This protein binds this small molecule.
Small molecule (SMILES): C/C=C(\C)CC/C=C(\C)CCC=C(C)C

Sequence of chain 1.A:
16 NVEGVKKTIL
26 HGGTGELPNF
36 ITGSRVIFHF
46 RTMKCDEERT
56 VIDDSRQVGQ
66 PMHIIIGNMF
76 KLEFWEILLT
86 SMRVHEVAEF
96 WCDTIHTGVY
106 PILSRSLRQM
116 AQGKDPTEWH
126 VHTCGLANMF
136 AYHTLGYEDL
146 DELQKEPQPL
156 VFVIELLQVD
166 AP

Binding-site contacts:
Ligand atom C7 contacts residue TRP80 of chain 1.A at 4.0 Å (hydrophobic).
Ligand atom C9 contacts residue LEU108 of chain 1.A at 3.4 Å (hydrophobic).
Ligand atom C5 contacts residue TRP124 of chain 2.A at 4.0 Å (hydrophobic).
Ligand atom C15 contacts residue THR47 of chain 1.A at 3.8 Å.
Ligand atom C6 contacts residue ILE69 of chain 1.A at 3.8 Å (hydrophobic).
Ligand atom C13 contacts residue PHE45 of chain 1.A at 4.4 Å (hydrophobic).
Ligand atom C12 contacts residue PHE43 of chain 1.A at 4.4 Å (hydrophobic).
Ligand atom C9 contacts residue TRP80 of chain 1.A at 4.2 Å (hydrophobic).
Ligand atom C1 contacts residue ILE69 of chain 1.A at 4.3 Å (hydrophobic).
Ligand atom C10 contacts residue LEU112 of chain 1.A at 3.5 Å (hydrophobic).
Ligand atom C5 contacts residue TRP80 of chain 1.A at 4.0 Å (hydrophobic).
Ligand atom C7 contacts residue ILE69 of chain 1.A at 4.1 Å (hydrophobic).
Ligand atom C10 contacts residue ILE69 of chain 1.A at 3.9 Å (hydrophobic).
Ligand atom C8 contacts residue ILE69 of chain 1.A at 4.1 Å (hydrophobic).
Ligand atom C15 contacts residue PHE45 of chain 1.A at 3.3 Å (hydrophobic).
Ligand atom C8 contacts residue LEU108 of chain 1.A at 4.1 Å (hydrophobic).
Ligand atom C11 contacts residue TRP80 of chain 1.A at 4.0 Å (hydrophobic).
Ligand atom C11 contacts residue PHE43 of chain 1.A at 4.1 Å (hydrophobic).
Ligand atom C1 contacts residue ILE70 of chain 1.A at 3.8 Å (hydrophobic).
Ligand atom C7 contacts residue LEU108 of chain 1.A at 3.8 Å (hydrophobic).
Ligand atom C8 contacts residue LEU112 of chain 1.A at 4.2 Å (hydrophobic).
Ligand atom C10 contacts residue PHE43 of chain 1.A at 4.5 Å (hydrophobic).
Ligand atom C15 contacts residue TYR105 of chain 1.A at 4.2 Å (hydrophobic).
Ligand atom C3 contacts residue ILE69 of chain 1.A at 4.4 Å (hydrophobic).
Ligand atom C14 contacts residue TRP80 of chain 1.A at 3.6 Å (hydrophobic).
Ligand atom C15 contacts residue PHE157 of chain 1.A at 3.5 Å (hydrophobic).
Ligand atom C10 contacts residue MET67 of chain 1.A at 3.6 Å (hydrophobic).
Ligand atom C2 contacts residue ILE69 of chain 1.A at 4.3 Å (hydrophobic).

Sequence of chain 2.A:
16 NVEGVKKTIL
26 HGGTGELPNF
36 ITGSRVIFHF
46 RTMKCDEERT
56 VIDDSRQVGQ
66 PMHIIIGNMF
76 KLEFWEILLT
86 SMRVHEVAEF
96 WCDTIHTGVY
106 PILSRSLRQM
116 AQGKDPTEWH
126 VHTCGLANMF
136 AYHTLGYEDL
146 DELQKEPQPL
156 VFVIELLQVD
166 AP